The small molecule below binds the protein below.
Small molecule (SMILES): O=c1ccn([C@@H]2O[C@H](CO[P](=O)(O)O[P](=O)(O)O[C@H]3O[C@H](CO)[C@@H](O)[C@H](O)[C@H]3O)[C@@H](O)[C@H]2O)c(=O)[nH]1

Binding-site contacts:
Ligand atom C5' contacts residue USQ1 of chain 3.F at 0.0 Å.
Ligand atom C2C contacts residue USQ1 of chain 3.F at 0.0 Å.
Ligand atom PB contacts residue USQ1 of chain 3.F at 0.0 Å.
Ligand atom O3A contacts residue USQ1 of chain 3.F at 0.0 Å (h-bond).
Ligand atom C1C contacts residue USQ1 of chain 3.F at 0.0 Å.
Ligand atom C3C contacts residue USQ1 of chain 3.F at 0.0 Å.
Ligand atom O4 contacts residue USQ1 of chain 3.F at 0.0 Å (h-bond).
Ligand atom O4' contacts residue TYR192 of chain 3.A at 2.7 Å (h-bond).
Ligand atom O2B contacts residue USQ1 of chain 3.F at 0.0 Å (h-bond).
Ligand atom O2A contacts residue USQ1 of chain 3.F at 0.0 Å (h-bond).
Ligand atom O2' contacts residue USQ1 of chain 3.F at 0.0 Å (h-bond).
Ligand atom PA contacts residue USQ1 of chain 3.F at 0.0 Å.
Ligand atom O3B contacts residue USQ1 of chain 3.F at 0.0 Å (h-bond).
Ligand atom O2 contacts residue USQ1 of chain 3.F at 0.0 Å (h-bond).
Ligand atom N1 contacts residue USQ1 of chain 3.F at 0.0 Å (h-bond).
Ligand atom C5C contacts residue USQ1 of chain 3.F at 0.0 Å.
Ligand atom O3' contacts residue USQ1 of chain 3.F at 0.0 Å (h-bond).
Ligand atom O4C contacts residue USQ1 of chain 3.F at 0.0 Å (h-bond).
Ligand atom O1A contacts residue USQ1 of chain 3.F at 0.0 Å (h-bond).
Ligand atom O2A contacts residue ALA249 of chain 3.A at 2.7 Å (h-bond).
Ligand atom O1B contacts residue USQ1 of chain 3.F at 0.0 Å (h-bond).
Ligand atom O3C contacts residue USQ1 of chain 3.F at 0.0 Å (h-bond).
Ligand atom O5' contacts residue USQ1 of chain 3.F at 0.0 Å (h-bond).
Ligand atom C4 contacts residue USQ1 of chain 3.F at 0.0 Å.
Ligand atom O2C contacts residue USQ1 of chain 3.F at 0.0 Å (h-bond).
Ligand atom C6' contacts residue USQ1 of chain 3.F at 0.0 Å.
Ligand atom C2' contacts residue USQ1 of chain 3.F at 0.0 Å.
Ligand atom C3' contacts residue USQ1 of chain 3.F at 0.0 Å.
Ligand atom N3 contacts residue USQ1 of chain 3.F at 0.0 Å (h-bond).
Ligand atom O4' contacts residue USQ1 of chain 3.F at 0.0 Å (h-bond).
Ligand atom C1' contacts residue USQ1 of chain 3.F at 0.0 Å.
Ligand atom C4' contacts residue USQ1 of chain 3.F at 0.0 Å.
Ligand atom C4C contacts residue USQ1 of chain 3.F at 0.0 Å.
Ligand atom O6' contacts residue USQ1 of chain 3.F at 0.6 Å (h-bond).
Ligand atom C2 contacts residue USQ1 of chain 3.F at 0.0 Å.
Ligand atom C5 contacts residue USQ1 of chain 3.F at 0.0 Å.
Ligand atom O5C contacts residue USQ1 of chain 3.F at 0.0 Å (h-bond).
Ligand atom O3C contacts residue GLU339 of chain 3.A at 2.7 Å (salt-bridge).
Ligand atom O2C contacts residue GLU339 of chain 3.A at 2.7 Å (salt-bridge).
Ligand atom C6 contacts residue USQ1 of chain 3.F at 0.0 Å.

Sequence of chain 3.A:
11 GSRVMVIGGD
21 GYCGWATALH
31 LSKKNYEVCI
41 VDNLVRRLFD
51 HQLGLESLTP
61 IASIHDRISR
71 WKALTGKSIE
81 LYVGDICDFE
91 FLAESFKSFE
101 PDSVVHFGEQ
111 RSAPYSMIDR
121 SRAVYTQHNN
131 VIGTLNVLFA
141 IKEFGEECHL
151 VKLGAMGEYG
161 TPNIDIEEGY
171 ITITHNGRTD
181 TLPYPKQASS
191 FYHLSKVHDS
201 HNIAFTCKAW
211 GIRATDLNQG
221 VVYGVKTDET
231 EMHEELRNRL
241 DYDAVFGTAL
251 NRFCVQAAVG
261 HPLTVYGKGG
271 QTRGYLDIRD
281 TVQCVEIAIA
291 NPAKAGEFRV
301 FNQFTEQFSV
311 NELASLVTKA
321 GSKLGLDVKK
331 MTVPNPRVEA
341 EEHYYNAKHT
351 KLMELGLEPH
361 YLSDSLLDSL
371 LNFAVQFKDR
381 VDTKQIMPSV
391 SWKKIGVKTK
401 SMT